Binding-site contacts:
Ligand atom CD2 contacts residue LEU40 of chain 28.B at 4.1 Å (hydrophobic).
Ligand atom OE1 contacts residue GLU39 of chain 28.B at 3.1 Å (salt-bridge).
Ligand atom CG2 contacts residue PRO43 of chain 28.B at 3.8 Å (hydrophobic).
Ligand atom O contacts residue ARG35 of chain 28.B at 4.0 Å.
Ligand atom CG1 contacts residue ARG36 of chain 28.B at 4.0 Å.
Ligand atom O contacts residue ILE25 of chain 28.B at 3.8 Å.
Ligand atom CG1 contacts residue ASP243 of chain 28.B at 3.2 Å.
Ligand atom CA contacts residue ARG29 of chain 28.B at 3.8 Å.
Ligand atom O contacts residue ARG29 of chain 28.B at 3.2 Å (salt-bridge).
Ligand atom CD1 contacts residue LEU40 of chain 28.B at 3.6 Å (hydrophobic).
Ligand atom N contacts residue PRO43 of chain 28.B at 4.0 Å.
Ligand atom CA contacts residue ARG29 of chain 28.B at 4.1 Å.
Ligand atom C contacts residue ASP243 of chain 28.B at 3.5 Å.
Ligand atom CD contacts residue GLU39 of chain 28.B at 3.2 Å.
Ligand atom C contacts residue ARG35 of chain 28.B at 3.9 Å.
Ligand atom NE2 contacts residue GLU39 of chain 28.B at 2.9 Å (salt-bridge).
Ligand atom CB contacts residue ARG36 of chain 28.B at 3.4 Å.
Ligand atom O contacts residue GLU39 of chain 28.B at 3.0 Å (salt-bridge).
Ligand atom O contacts residue ARG35 of chain 28.B at 2.7 Å (salt-bridge).
Ligand atom C contacts residue ASP243 of chain 28.B at 3.8 Å.
Ligand atom CA contacts residue ASP243 of chain 28.B at 3.6 Å.
Ligand atom OE1 contacts residue PHE37 of chain 28.B at 3.7 Å.
Ligand atom CG contacts residue ARG36 of chain 28.B at 3.8 Å.
Ligand atom N contacts residue ARG29 of chain 28.B at 4.2 Å.
Ligand atom N contacts residue ASP243 of chain 28.B at 2.6 Å (salt-bridge).
Ligand atom CD contacts residue ARG36 of chain 28.B at 3.7 Å.
Ligand atom CG2 contacts residue ARG35 of chain 28.B at 3.4 Å.
Ligand atom N contacts residue ARG35 of chain 28.B at 4.0 Å.
Ligand atom OE1 contacts residue ARG36 of chain 28.B at 2.9 Å (salt-bridge).
Ligand atom CA contacts residue ASP243 of chain 28.B at 3.5 Å.
Ligand atom CD1 contacts residue ARG35 of chain 28.B at 4.0 Å.
Ligand atom CB contacts residue ASP243 of chain 28.B at 4.0 Å.
Ligand atom C contacts residue GLU39 of chain 28.B at 3.6 Å.
Ligand atom CG2 contacts residue ARG36 of chain 28.B at 4.1 Å.
Ligand atom CD1 contacts residue ARG29 of chain 28.B at 3.5 Å.
Ligand atom CD1 contacts residue ARG36 of chain 28.B at 3.6 Å.
Ligand atom N contacts residue ASP243 of chain 28.B at 3.2 Å (salt-bridge).
Ligand atom C contacts residue ARG29 of chain 28.B at 3.9 Å.
Ligand atom O contacts residue PRO43 of chain 28.B at 3.8 Å.
Ligand atom O contacts residue ASP243 of chain 28.B at 4.1 Å.

Sequence of chain 28.B:
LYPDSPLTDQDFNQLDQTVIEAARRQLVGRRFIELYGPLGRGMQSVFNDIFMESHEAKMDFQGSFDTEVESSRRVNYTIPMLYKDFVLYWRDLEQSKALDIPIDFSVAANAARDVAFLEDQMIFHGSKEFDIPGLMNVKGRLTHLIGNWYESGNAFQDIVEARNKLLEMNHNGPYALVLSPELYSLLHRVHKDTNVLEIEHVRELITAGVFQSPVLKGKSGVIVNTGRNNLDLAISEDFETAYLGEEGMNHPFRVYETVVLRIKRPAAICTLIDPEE

The small molecule below binds the protein below.
Small molecule (SMILES): CC[C@H](C)[C@H](NC(=O)[C@H](CC(C)C)NC(=O)[C@H](CO)NC(=O)CNC(=O)[C@@H](NC(=O)[C@@H](N)[C@@H](C)O)C(C)C)C(=O)N[C@H](C=O)CCC(N)=O